Binding-site contacts:
Ligand atom N3 contacts residue TYR89 of chain 1.A at 3.7 Å.
Ligand atom F2 contacts residue GLY17 of chain 1.A at 3.8 Å.
Ligand atom N6 contacts residue LEU140 of chain 1.A at 3.6 Å.
Ligand atom N3 contacts residue ALA90 of chain 1.A at 2.6 Å (h-bond).
Ligand atom C12 contacts residue GLU137 of chain 1.A at 3.6 Å.
Ligand atom N1 contacts residue ALA37 of chain 1.A at 3.7 Å.
Ligand atom C6 contacts residue GLY93 of chain 1.A at 3.9 Å.
Ligand atom O2 contacts residue ARG97 of chain 1.A at 3.6 Å.
Ligand atom F1 contacts residue ALA150 of chain 1.A at 3.8 Å.
Ligand atom C2 contacts residue ALA90 of chain 1.A at 3.4 Å (hydrophobic).
Ligand atom N2 contacts residue GLU88 of chain 1.A at 4.0 Å.
Ligand atom N2 contacts residue ALA90 of chain 1.A at 3.0 Å (h-bond).
Ligand atom C8 contacts residue PRO91 of chain 1.A at 3.7 Å (hydrophobic).
Ligand atom C8 contacts residue ALA90 of chain 1.A at 3.4 Å (hydrophobic).
Ligand atom F1 contacts residue LEU140 of chain 1.A at 3.5 Å.
Ligand atom C1 contacts residue ALA90 of chain 1.A at 4.0 Å (hydrophobic).
Ligand atom O3 contacts residue VAL24 of chain 1.A at 3.9 Å.
Ligand atom N1 contacts residue LEU140 of chain 1.A at 3.8 Å.
Ligand atom C15 contacts residue LEU16 of chain 1.A at 3.7 Å (hydrophobic).
Ligand atom C7 contacts residue GLY93 of chain 1.A at 3.8 Å.
Ligand atom C5 contacts residue LEU16 of chain 1.A at 3.6 Å (hydrophobic).
Ligand atom C8 contacts residue GLY93 of chain 1.A at 3.7 Å.
Ligand atom F2 contacts residue VAL24 of chain 1.A at 3.5 Å.
Ligand atom N5 contacts residue LEU140 of chain 1.A at 3.6 Å.
Ligand atom C4 contacts residue GLY93 of chain 1.A at 3.8 Å.
Ligand atom N2 contacts residue TYR89 of chain 1.A at 3.8 Å.
Ligand atom C1 contacts residue GLU88 of chain 1.A at 3.9 Å.
Ligand atom O3 contacts residue LEU87 of chain 1.A at 3.9 Å.
Ligand atom C5 contacts residue GLY93 of chain 1.A at 3.9 Å.
Ligand atom C3 contacts residue ALA90 of chain 1.A at 3.3 Å (hydrophobic).
Ligand atom C9 contacts residue LEU140 of chain 1.A at 3.8 Å (hydrophobic).
Ligand atom N1 contacts residue GLU88 of chain 1.A at 3.0 Å (salt-bridge).
Ligand atom F2 contacts residue LEU16 of chain 1.A at 3.0 Å.
Ligand atom N1 contacts residue LEU71 of chain 1.A at 3.8 Å.
Ligand atom C8 contacts residue TYR89 of chain 1.A at 3.8 Å (hydrophobic).
Ligand atom C3 contacts residue GLY93 of chain 1.A at 3.7 Å.
Ligand atom C14 contacts residue GLY17 of chain 1.A at 3.7 Å.
Ligand atom N4 contacts residue ARG14 of chain 1.A at 2.9 Å (salt-bridge).
Ligand atom C14 contacts residue LEU16 of chain 1.A at 3.3 Å (hydrophobic).
Ligand atom C1 contacts residue LEU140 of chain 1.A at 3.6 Å (hydrophobic).

A small-molecule ligand and the protein it binds are described below.
Small molecule (SMILES): Nc1nc(Nc2ccc(S(N)(=O)=O)cc2)nn1C(=O)c1c(F)cccc1F

Sequence of chain 1.A:
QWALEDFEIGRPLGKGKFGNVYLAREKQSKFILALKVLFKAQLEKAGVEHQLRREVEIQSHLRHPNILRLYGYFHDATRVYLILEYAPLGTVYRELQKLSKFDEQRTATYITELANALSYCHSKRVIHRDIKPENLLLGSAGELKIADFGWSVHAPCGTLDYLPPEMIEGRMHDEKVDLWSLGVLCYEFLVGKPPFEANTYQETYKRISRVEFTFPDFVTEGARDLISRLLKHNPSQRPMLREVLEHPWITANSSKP